Sequence of chain 2.F:
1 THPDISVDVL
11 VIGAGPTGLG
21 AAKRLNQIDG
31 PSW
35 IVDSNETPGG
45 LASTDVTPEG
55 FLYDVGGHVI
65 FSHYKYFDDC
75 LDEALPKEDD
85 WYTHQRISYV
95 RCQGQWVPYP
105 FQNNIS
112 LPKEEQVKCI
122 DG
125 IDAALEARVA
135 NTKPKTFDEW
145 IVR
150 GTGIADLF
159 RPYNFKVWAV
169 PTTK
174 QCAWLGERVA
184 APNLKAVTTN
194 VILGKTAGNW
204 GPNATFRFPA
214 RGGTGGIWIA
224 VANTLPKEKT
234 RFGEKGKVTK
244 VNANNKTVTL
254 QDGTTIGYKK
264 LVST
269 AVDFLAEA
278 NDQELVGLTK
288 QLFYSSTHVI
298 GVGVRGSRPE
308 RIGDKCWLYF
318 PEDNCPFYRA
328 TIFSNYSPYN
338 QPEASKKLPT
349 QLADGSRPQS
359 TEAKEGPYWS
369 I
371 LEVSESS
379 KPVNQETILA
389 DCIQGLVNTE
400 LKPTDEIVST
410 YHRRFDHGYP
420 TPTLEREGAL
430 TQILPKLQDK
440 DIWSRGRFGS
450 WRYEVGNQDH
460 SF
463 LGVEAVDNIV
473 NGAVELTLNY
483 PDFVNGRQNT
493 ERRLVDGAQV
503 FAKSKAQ

Binding-site contacts:
Ligand atom O2 contacts residue VAL182 of chain 2.F at 3.6 Å.
Ligand atom C1' contacts residue FDA1 of chain 2.Y at 3.5 Å.
Ligand atom O2 contacts residue MSE158 of chain 2.F at 3.2 Å.
Ligand atom C4 contacts residue PHE157 of chain 2.F at 3.5 Å (hydrophobic).
Ligand atom O2' contacts residue ASN456 of chain 2.F at 3.5 Å (h-bond).
Ligand atom C2 contacts residue MSE158 of chain 2.F at 3.7 Å.
Ligand atom O3D contacts residue ASN162 of chain 2.F at 3.1 Å (h-bond).
Ligand atom O4' contacts residue FDA1 of chain 2.Y at 3.4 Å (h-bond).
Ligand atom O2' contacts residue ARG181 of chain 2.F at 3.2 Å (salt-bridge).
Ligand atom O5' contacts residue ARG326 of chain 2.F at 3.0 Å (salt-bridge).
Ligand atom O6' contacts residue GLY61 of chain 2.F at 2.6 Å (h-bond).
Ligand atom O1A contacts residue TYR316 of chain 2.F at 3.5 Å (h-bond).
Ligand atom O1A contacts residue ARG326 of chain 2.F at 3.2 Å (salt-bridge).
Ligand atom O4D contacts residue ARG181 of chain 2.F at 3.4 Å (salt-bridge).
Ligand atom C5 contacts residue PHE157 of chain 2.F at 3.5 Å (hydrophobic).
Ligand atom O4 contacts residue PHE157 of chain 2.F at 3.6 Å.
Ligand atom O3D contacts residue TRP166 of chain 2.F at 3.1 Å (h-bond).
Ligand atom O2 contacts residue GLN106 of chain 2.F at 3.2 Å (h-bond).
Ligand atom C6' contacts residue FDA1 of chain 2.Y at 3.5 Å.
Ligand atom N3 contacts residue GLN106 of chain 2.F at 3.0 Å (h-bond).
Ligand atom O4 contacts residue GLN106 of chain 2.F at 3.7 Å.
Ligand atom C2' contacts residue FDA1 of chain 2.Y at 3.6 Å.
Ligand atom O3' contacts residue ARG181 of chain 2.F at 3.5 Å (salt-bridge).
Ligand atom O4 contacts residue PHE105 of chain 2.F at 2.8 Å (h-bond).
Ligand atom O1B contacts residue TYR418 of chain 2.F at 3.1 Å (h-bond).
Ligand atom PB contacts residue TYR452 of chain 2.F at 3.5 Å.
Ligand atom O4 contacts residue PRO104 of chain 2.F at 3.7 Å.
Ligand atom O3' contacts residue PHE65 of chain 2.F at 3.3 Å.
Ligand atom C1' contacts residue ARG326 of chain 2.F at 3.3 Å.
Ligand atom C2D contacts residue ASN162 of chain 2.F at 3.7 Å.
Ligand atom O4' contacts residue ASN206 of chain 2.F at 3.4 Å (h-bond).
Ligand atom O5' contacts residue FDA1 of chain 2.Y at 3.4 Å (h-bond).
Ligand atom O1B contacts residue ARG326 of chain 2.F at 3.6 Å.
Ligand atom O2B contacts residue TYR452 of chain 2.F at 2.9 Å (h-bond).
Ligand atom O2B contacts residue TYR418 of chain 2.F at 3.4 Å (h-bond).
Ligand atom O2D contacts residue ASN162 of chain 2.F at 2.7 Å (h-bond).
Ligand atom C5' contacts residue ARG326 of chain 2.F at 3.1 Å.
Ligand atom O3B contacts residue ARG326 of chain 2.F at 2.7 Å (salt-bridge).
Ligand atom O6' contacts residue FDA1 of chain 2.Y at 3.7 Å.
Ligand atom O3A contacts residue TYR452 of chain 2.F at 3.0 Å (h-bond).

A small-molecule ligand and the protein it binds are described below.
Small molecule (SMILES): O=c1ccn([C@@H]2O[C@H](CO[P](=O)(O)O[P](=O)(O)O[C@H]3O[C@H](CO)[C@H](O)[C@H](O)[C@H]3O)[C@@H](O)[C@H]2O)c(=O)[nH]1